Sequence of chain 1.A:
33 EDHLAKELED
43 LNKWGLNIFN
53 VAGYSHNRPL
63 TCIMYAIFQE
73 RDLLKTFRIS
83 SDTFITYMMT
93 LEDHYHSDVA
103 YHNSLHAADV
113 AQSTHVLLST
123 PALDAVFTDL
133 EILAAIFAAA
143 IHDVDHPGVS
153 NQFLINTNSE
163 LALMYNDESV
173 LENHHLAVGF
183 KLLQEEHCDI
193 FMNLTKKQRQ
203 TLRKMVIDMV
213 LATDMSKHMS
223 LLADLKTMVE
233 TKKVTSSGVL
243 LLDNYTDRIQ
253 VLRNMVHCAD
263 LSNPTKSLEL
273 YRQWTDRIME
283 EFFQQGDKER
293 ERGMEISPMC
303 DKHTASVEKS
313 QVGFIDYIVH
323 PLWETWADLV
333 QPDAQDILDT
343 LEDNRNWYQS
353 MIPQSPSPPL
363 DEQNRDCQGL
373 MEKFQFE

A protein and the small-molecule ligand that binds it are described below.
Small molecule (SMILES): COc1ccc(C2CNC(=O)NC2)cc1O[C@H]1C[C@@H]2CC[C@H]1C2

Binding-site contacts:
Ligand atom C14 contacts residue ASN265 of chain 1.A at 3.5 Å.
Ligand atom O1 contacts residue ILE280 of chain 1.A at 3.7 Å.
Ligand atom C16 contacts residue LEU263 of chain 1.A at 4.0 Å (hydrophobic).
Ligand atom C1 contacts residue GLN313 of chain 1.A at 3.6 Å.
Ligand atom C10 contacts residue SER312 of chain 1.A at 3.6 Å.
Ligand atom N1 contacts residue MET217 of chain 1.A at 3.8 Å.
Ligand atom C9 contacts residue MET281 of chain 1.A at 3.8 Å (hydrophobic).
Ligand atom C18 contacts residue PHE284 of chain 1.A at 3.6 Å (hydrophobic).
Ligand atom C5 contacts residue PHE316 of chain 1.A at 4.0 Å (hydrophobic).
Ligand atom C11 contacts residue ILE280 of chain 1.A at 3.7 Å (hydrophobic).
Ligand atom N2 contacts residue PHE376 of chain 1.A at 4.1 Å.
Ligand atom C18 contacts residue ILE280 of chain 1.A at 3.8 Å (hydrophobic).
Ligand atom C3 contacts residue PHE316 of chain 1.A at 3.5 Å (hydrophobic).
Ligand atom O2 contacts residue GLN313 of chain 1.A at 3.2 Å (h-bond).
Ligand atom O2 contacts residue ILE280 of chain 1.A at 4.1 Å.
Ligand atom C11 contacts residue PHE316 of chain 1.A at 3.7 Å (hydrophobic).
Ligand atom C10 contacts residue PHE316 of chain 1.A at 3.7 Å (hydrophobic).
Ligand atom C9 contacts residue GLN313 of chain 1.A at 3.1 Å.
Ligand atom O2 contacts residue PHE316 of chain 1.A at 3.6 Å.
Ligand atom N2 contacts residue HIS104 of chain 1.A at 4.1 Å.
Ligand atom C8 contacts residue MET281 of chain 1.A at 3.8 Å (hydrophobic).
Ligand atom C3 contacts residue ILE280 of chain 1.A at 3.9 Å (hydrophobic).
Ligand atom C13 contacts residue ASN265 of chain 1.A at 4.0 Å.
Ligand atom C10 contacts residue GLN313 of chain 1.A at 3.5 Å.
Ligand atom C1 contacts residue THR277 of chain 1.A at 3.5 Å.
Ligand atom C2 contacts residue ILE280 of chain 1.A at 3.6 Å (hydrophobic).
Ligand atom C1 contacts residue TRP276 of chain 1.A at 4.0 Å (hydrophobic).
Ligand atom O1 contacts residue PHE316 of chain 1.A at 3.8 Å.
Ligand atom O3 contacts residue MG1 of chain 1.E at 3.3 Å.
Ligand atom C12 contacts residue ILE280 of chain 1.A at 3.9 Å (hydrophobic).
Ligand atom C4 contacts residue GLN313 of chain 1.A at 3.7 Å.
Ligand atom C6 contacts residue MET373 of chain 1.A at 3.7 Å (hydrophobic).
Ligand atom C2 contacts residue PHE316 of chain 1.A at 3.6 Å (hydrophobic).
Ligand atom O1 contacts residue GLN313 of chain 1.A at 3.2 Å (h-bond).
Ligand atom C7 contacts residue LEU372 of chain 1.A at 3.8 Å (hydrophobic).
Ligand atom C8 contacts residue LEU372 of chain 1.A at 3.8 Å (hydrophobic).
Ligand atom C13 contacts residue TYR103 of chain 1.A at 3.5 Å (hydrophobic).
Ligand atom C1 contacts residue ILE280 of chain 1.A at 4.0 Å (hydrophobic).
Ligand atom C1 contacts residue TYR273 of chain 1.A at 3.8 Å (hydrophobic).
Ligand atom C14 contacts residue TYR103 of chain 1.A at 3.9 Å (hydrophobic).